Binding-site contacts:
Ligand atom O contacts residue LEU93 of chain 1.A at 3.6 Å.
Ligand atom CG contacts residue GLN90 of chain 11.A at 4.2 Å.
Ligand atom N contacts residue VAL117 of chain 1.A at 3.5 Å.
Ligand atom O contacts residue PHE39 of chain 1.A at 4.1 Å.
Ligand atom CD2 contacts residue VAL92 of chain 11.A at 4.0 Å (hydrophobic).
Ligand atom C contacts residue LEU78 of chain 4.A at 4.0 Å (hydrophobic).
Ligand atom N contacts residue VAL92 of chain 1.A at 2.8 Å (h-bond).
Ligand atom CG contacts residue VAL92 of chain 1.A at 4.1 Å (hydrophobic).
Ligand atom CA contacts residue PHE39 of chain 1.A at 3.6 Å (hydrophobic).
Ligand atom CA contacts residue GLN90 of chain 11.A at 3.3 Å.
Ligand atom CD2 contacts residue VAL92 of chain 1.A at 3.9 Å (hydrophobic).
Ligand atom O contacts residue LEU97 of chain 1.A at 3.7 Å.
Ligand atom O contacts residue VAL92 of chain 1.A at 4.2 Å.
Ligand atom CA contacts residue LEU97 of chain 1.A at 4.0 Å (hydrophobic).
Ligand atom C contacts residue VAL92 of chain 1.A at 3.5 Å (hydrophobic).
Ligand atom CZ contacts residue GLY94 of chain 1.A at 3.9 Å.
Ligand atom O contacts residue LEU78 of chain 4.A at 3.0 Å.
Ligand atom CB contacts residue GLY94 of chain 1.A at 3.9 Å.
Ligand atom CZ contacts residue GLU58 of chain 11.A at 3.5 Å.
Ligand atom NH1 contacts residue VAL61 of chain 11.A at 4.1 Å.
Ligand atom CB contacts residue PHE39 of chain 1.A at 3.9 Å (hydrophobic).
Ligand atom NH2 contacts residue GLU58 of chain 11.A at 2.2 Å (salt-bridge).
Ligand atom NE contacts residue GLY94 of chain 1.A at 3.9 Å.
Ligand atom CA contacts residue VAL92 of chain 1.A at 3.2 Å (hydrophobic).
Ligand atom CB contacts residue VAL92 of chain 1.A at 3.8 Å (hydrophobic).
Ligand atom O contacts residue GLY94 of chain 1.A at 2.9 Å (h-bond).
Ligand atom CD1 contacts residue GLN90 of chain 11.A at 3.6 Å.
Ligand atom C contacts residue PHE39 of chain 1.A at 4.0 Å (hydrophobic).
Ligand atom CD contacts residue GLN90 of chain 11.A at 4.1 Å.
Ligand atom O contacts residue GLN90 of chain 11.A at 3.1 Å (h-bond).
Ligand atom CD1 contacts residue LEU91 of chain 1.A at 3.8 Å (hydrophobic).
Ligand atom CZ contacts residue VAL61 of chain 11.A at 4.0 Å (hydrophobic).
Ligand atom C contacts residue GLN90 of chain 11.A at 3.9 Å.
Ligand atom CB contacts residue GLN90 of chain 11.A at 3.5 Å.
Ligand atom NH2 contacts residue GLY94 of chain 1.A at 3.5 Å.
Ligand atom NE contacts residue GLU58 of chain 11.A at 4.2 Å.
Ligand atom CA contacts residue VAL117 of chain 1.A at 4.0 Å (hydrophobic).
Ligand atom C contacts residue GLY94 of chain 1.A at 3.6 Å.
Ligand atom NH2 contacts residue VAL61 of chain 11.A at 3.9 Å.
Ligand atom NH1 contacts residue GLN90 of chain 11.A at 3.2 Å (h-bond).

Sequence of chain 1.A:
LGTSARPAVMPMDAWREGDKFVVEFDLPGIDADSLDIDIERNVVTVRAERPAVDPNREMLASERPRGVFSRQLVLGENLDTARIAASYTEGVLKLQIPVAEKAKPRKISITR

Sequence of chain 11.A:
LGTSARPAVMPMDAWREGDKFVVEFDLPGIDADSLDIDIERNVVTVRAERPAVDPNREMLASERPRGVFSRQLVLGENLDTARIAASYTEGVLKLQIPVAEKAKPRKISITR

The protein below binds the small molecule below.
Small molecule (SMILES): CC(C)C[C@@H](C=O)NC(=O)[C@H](CC(C)C)NC(=O)[C@H](CCCN=C(N)N)NC(=O)CN

Sequence of chain 4.A:
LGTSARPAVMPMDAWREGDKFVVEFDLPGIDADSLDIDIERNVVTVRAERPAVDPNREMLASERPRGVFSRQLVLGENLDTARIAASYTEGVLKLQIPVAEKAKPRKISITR